Sequence of chain 1.I:
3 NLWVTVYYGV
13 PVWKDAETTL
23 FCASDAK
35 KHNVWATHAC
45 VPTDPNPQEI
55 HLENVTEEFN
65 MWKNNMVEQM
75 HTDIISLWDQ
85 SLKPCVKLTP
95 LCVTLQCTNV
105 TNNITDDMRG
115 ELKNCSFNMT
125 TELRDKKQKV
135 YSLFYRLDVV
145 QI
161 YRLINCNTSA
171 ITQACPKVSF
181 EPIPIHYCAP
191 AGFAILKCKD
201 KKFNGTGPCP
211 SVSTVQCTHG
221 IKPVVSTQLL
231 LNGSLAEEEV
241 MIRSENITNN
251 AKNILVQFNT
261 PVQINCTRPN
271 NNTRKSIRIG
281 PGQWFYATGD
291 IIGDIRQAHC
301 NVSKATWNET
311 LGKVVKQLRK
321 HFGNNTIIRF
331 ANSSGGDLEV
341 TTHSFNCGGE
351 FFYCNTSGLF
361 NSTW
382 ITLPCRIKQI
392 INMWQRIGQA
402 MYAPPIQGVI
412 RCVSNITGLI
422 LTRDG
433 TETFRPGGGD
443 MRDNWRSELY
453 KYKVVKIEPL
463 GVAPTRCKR

A small-molecule ligand and the protein it binds are described below.
Small molecule (SMILES): CC(=O)N[C@H]1[C@H](O[C@H]2[C@H](O)[C@@H](NC(C)=O)CO[C@@H]2CO)O[C@H](CO)[C@@H](O)[C@@H]1O

Binding-site contacts:
Ligand atom C1 contacts residue ASN355 of chain 1.I at 1.5 Å.
Ligand atom C8 contacts residue THR342 of chain 1.I at 4.2 Å.
Ligand atom C7 contacts residue ASN355 of chain 1.I at 3.1 Å.
Ligand atom O6 contacts residue ASN332 of chain 1.I at 4.0 Å.
Ligand atom O7 contacts residue THR342 of chain 1.I at 4.5 Å.
Ligand atom C3 contacts residue ASN355 of chain 1.I at 3.7 Å.
Ligand atom O5 contacts residue ASN355 of chain 1.I at 2.4 Å (h-bond).
Ligand atom C8 contacts residue SER333 of chain 1.I at 3.9 Å.
Ligand atom N2 contacts residue ASN355 of chain 1.I at 2.9 Å (h-bond).
Ligand atom O7 contacts residue ASN355 of chain 1.I at 3.1 Å (h-bond).
Ligand atom C2 contacts residue ASN355 of chain 1.I at 2.5 Å.
Ligand atom C1 contacts residue SER357 of chain 1.I at 3.5 Å.
Ligand atom N2 contacts residue SER357 of chain 1.I at 4.0 Å.
Ligand atom C5 contacts residue ASN355 of chain 1.I at 3.7 Å.
Ligand atom C6 contacts residue ASN332 of chain 1.I at 3.6 Å.
Ligand atom C8 contacts residue THR356 of chain 1.I at 4.5 Å.
Ligand atom C2 contacts residue SER357 of chain 1.I at 4.2 Å.
Ligand atom C8 contacts residue ASN355 of chain 1.I at 4.0 Å.
Ligand atom C3 contacts residue SER357 of chain 1.I at 4.1 Å.
Ligand atom C4 contacts residue ASN355 of chain 1.I at 4.3 Å.
Ligand atom O5 contacts residue SER357 of chain 1.I at 4.3 Å.
Ligand atom C5 contacts residue SER357 of chain 1.I at 4.3 Å.
Ligand atom C8 contacts residue THR341 of chain 1.I at 3.3 Å.